This protein binds this small molecule.
Small molecule (SMILES): CC(C)=CCC[C@@H](C)[C@H]1CC[C@H]2C3=C(CC[C@]12C)[C@@]1(C)CC[C@H](O)[C@@](C)(C(=O)O)[C@@H]1CC3

Binding-site contacts:
Ligand atom C27 contacts residue TRP58 of chain 1.A at 3.5 Å (hydrophobic).
Ligand atom C16 contacts residue CYS61 of chain 1.A at 3.7 Å (hydrophobic).
Ligand atom C1 contacts residue MET106 of chain 1.A at 4.0 Å (hydrophobic).
Ligand atom C15 contacts residue CYS61 of chain 1.A at 4.2 Å (hydrophobic).
Ligand atom C26 contacts residue LEU65 of chain 1.A at 3.7 Å (hydrophobic).
Ligand atom C21 contacts residue ILE141 of chain 1.A at 3.8 Å (hydrophobic).
Ligand atom C14 contacts residue LEU65 of chain 1.A at 3.9 Å (hydrophobic).
Ligand atom C7 contacts residue HIS64 of chain 1.A at 4.1 Å.
Ligand atom C15 contacts residue HIS64 of chain 1.A at 3.9 Å.
Ligand atom C19 contacts residue ALA109 of chain 1.A at 3.9 Å (hydrophobic).
Ligand atom C25 contacts residue HIS220 of chain 1.A at 4.0 Å.
Ligand atom C19 contacts residue VAL117 of chain 1.A at 3.8 Å (hydrophobic).
Ligand atom C3 contacts residue GLN27 of chain 1.A at 3.5 Å.
Ligand atom C11 contacts residue VAL102 of chain 1.A at 4.1 Å (hydrophobic).
Ligand atom C24 contacts residue LEU132 of chain 1.A at 4.2 Å (hydrophobic).
Ligand atom C15 contacts residue PHE119 of chain 1.A at 4.0 Å (hydrophobic).
Ligand atom C22 contacts residue PHE129 of chain 1.A at 4.0 Å (hydrophobic).
Ligand atom C26 contacts residue HIS220 of chain 1.A at 4.0 Å.
Ligand atom C27 contacts residue HIS220 of chain 1.A at 3.8 Å.
Ligand atom C21 contacts residue ILE138 of chain 1.A at 4.0 Å (hydrophobic).
Ligand atom C19 contacts residue PHE118 of chain 1.A at 4.2 Å (hydrophobic).
Ligand atom C18 contacts residue PHE129 of chain 1.A at 4.1 Å (hydrophobic).
Ligand atom C4A contacts residue GLN27 of chain 1.A at 3.1 Å.
Ligand atom C6 contacts residue PHE118 of chain 1.A at 3.9 Å (hydrophobic).
Ligand atom O3 contacts residue GLN27 of chain 1.A at 3.0 Å (h-bond).
Ligand atom OC1 contacts residue ALA68 of chain 1.A at 4.0 Å.
Ligand atom C23 contacts residue ILE138 of chain 1.A at 4.2 Å (hydrophobic).
Ligand atom C22 contacts residue ILE138 of chain 1.A at 3.7 Å (hydrophobic).
Ligand atom OC2 contacts residue GLN27 of chain 1.A at 2.8 Å (h-bond).
Ligand atom OC1 contacts residue HIS64 of chain 1.A at 3.7 Å.
Ligand atom C24 contacts residue ILE138 of chain 1.A at 4.2 Å (hydrophobic).
Ligand atom C12 contacts residue MET106 of chain 1.A at 3.5 Å (hydrophobic).
Ligand atom C20 contacts residue PHE129 of chain 1.A at 4.0 Å (hydrophobic).
Ligand atom OC1 contacts residue GLN27 of chain 1.A at 3.0 Å (h-bond).
Ligand atom C19 contacts residue MET106 of chain 1.A at 3.9 Å (hydrophobic).
Ligand atom C11 contacts residue MET106 of chain 1.A at 3.8 Å (hydrophobic).
Ligand atom OC2 contacts residue LEU28 of chain 1.A at 3.3 Å.
Ligand atom C2 contacts residue MET106 of chain 1.A at 4.2 Å (hydrophobic).
Ligand atom C4B contacts residue ALA109 of chain 1.A at 4.1 Å (hydrophobic).
Ligand atom C7 contacts residue PHE119 of chain 1.A at 4.2 Å (hydrophobic).

Sequence of chain 1.A:
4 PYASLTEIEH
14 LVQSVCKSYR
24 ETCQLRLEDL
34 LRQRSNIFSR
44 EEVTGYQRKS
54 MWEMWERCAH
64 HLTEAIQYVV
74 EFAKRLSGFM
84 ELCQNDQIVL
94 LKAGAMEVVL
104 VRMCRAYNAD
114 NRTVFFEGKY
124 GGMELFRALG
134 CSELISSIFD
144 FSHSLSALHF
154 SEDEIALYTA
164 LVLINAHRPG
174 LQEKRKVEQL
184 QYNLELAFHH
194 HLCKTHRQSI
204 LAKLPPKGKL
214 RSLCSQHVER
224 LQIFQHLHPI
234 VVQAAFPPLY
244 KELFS